Sequence of chain 23.F:
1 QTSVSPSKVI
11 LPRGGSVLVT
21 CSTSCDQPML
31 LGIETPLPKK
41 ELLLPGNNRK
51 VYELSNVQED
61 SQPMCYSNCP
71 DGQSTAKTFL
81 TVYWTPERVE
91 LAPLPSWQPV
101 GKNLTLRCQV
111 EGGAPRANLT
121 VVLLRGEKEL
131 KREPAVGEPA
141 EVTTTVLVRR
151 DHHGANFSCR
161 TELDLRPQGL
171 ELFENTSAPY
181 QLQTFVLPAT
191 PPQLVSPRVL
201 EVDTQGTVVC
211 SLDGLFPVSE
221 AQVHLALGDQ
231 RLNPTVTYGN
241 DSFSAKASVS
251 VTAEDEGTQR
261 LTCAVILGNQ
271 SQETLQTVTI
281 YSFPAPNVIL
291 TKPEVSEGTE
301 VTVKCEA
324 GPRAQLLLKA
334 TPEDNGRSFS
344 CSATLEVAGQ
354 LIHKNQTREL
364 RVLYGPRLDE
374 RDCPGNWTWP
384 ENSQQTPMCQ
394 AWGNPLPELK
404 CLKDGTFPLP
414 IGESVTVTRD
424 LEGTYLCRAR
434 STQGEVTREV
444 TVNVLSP

The small molecule below binds the protein below.
Small molecule (SMILES): CC(=O)N[C@@H]1[C@@H](O)[C@H](O)[C@@H](CO)O[C@H]1O

Binding-site contacts:
Ligand atom O7 contacts residue ASN240 of chain 23.F at 3.0 Å (h-bond).
Ligand atom C3 contacts residue ASN240 of chain 23.F at 3.7 Å.
Ligand atom O7 contacts residue GLY239 of chain 23.F at 3.6 Å.
Ligand atom C4 contacts residue ASN240 of chain 23.F at 4.3 Å.
Ligand atom C2 contacts residue ASN240 of chain 23.F at 2.5 Å.
Ligand atom O5 contacts residue ASN240 of chain 23.F at 2.4 Å (h-bond).
Ligand atom C7 contacts residue ASN240 of chain 23.F at 3.2 Å.
Ligand atom N2 contacts residue ASN240 of chain 23.F at 2.8 Å (h-bond).
Ligand atom C5 contacts residue ASN240 of chain 23.F at 3.7 Å.
Ligand atom C1 contacts residue ASN240 of chain 23.F at 1.5 Å.
Ligand atom C8 contacts residue ASN240 of chain 23.F at 3.9 Å.